Binding-site contacts:
Ligand atom N8 contacts residue LEU14 of chain 2.B at 3.7 Å.
Ligand atom C19 contacts residue VAL37 of chain 2.B at 3.1 Å (hydrophobic).
Ligand atom C5 contacts residue SER73 of chain 2.B at 3.4 Å.
Ligand atom O2 contacts residue SER16 of chain 2.B at 3.6 Å (h-bond).
Ligand atom C21 contacts residue TRP110 of chain 1.B at 3.4 Å (hydrophobic).
Ligand atom C7 contacts residue SER101 of chain 2.B at 3.6 Å.
Ligand atom N6 contacts residue SER102 of chain 2.B at 3.1 Å (h-bond).
Ligand atom S1 contacts residue THR77 of chain 2.B at 3.4 Å (h-bond).
Ligand atom C9 contacts residue THR40 of chain 2.B at 3.8 Å.
Ligand atom C2 contacts residue GLU74 of chain 2.B at 3.2 Å.
Ligand atom C4 contacts residue THR40 of chain 2.B at 3.6 Å.
Ligand atom C24 contacts residue TRP110 of chain 1.B at 3.8 Å (hydrophobic).
Ligand atom C6 contacts residue ALA39 of chain 2.B at 3.4 Å (hydrophobic).
Ligand atom C20 contacts residue THR35 of chain 2.B at 3.3 Å.
Ligand atom O1 contacts residue SER75 of chain 2.B at 3.8 Å.
Ligand atom N8 contacts residue ASN118 of chain 2.B at 3.0 Å (h-bond).
Ligand atom O2 contacts residue ASN12 of chain 2.B at 3.1 Å (h-bond).
Ligand atom O2 contacts residue TYR33 of chain 2.B at 2.7 Å (h-bond).
Ligand atom C24 contacts residue TRP97 of chain 2.B at 3.8 Å (hydrophobic).
Ligand atom C19 contacts residue TRP110 of chain 1.B at 3.5 Å (hydrophobic).
Ligand atom C1 contacts residue SER73 of chain 2.B at 3.7 Å.
Ligand atom C23 contacts residue TRP110 of chain 1.B at 3.6 Å (hydrophobic).
Ligand atom C10 contacts residue ALA39 of chain 2.B at 3.6 Å (hydrophobic).
Ligand atom N5 contacts residue THR40 of chain 2.B at 3.8 Å.
Ligand atom C23 contacts residue VAL37 of chain 2.B at 3.2 Å (hydrophobic).
Ligand atom C13 contacts residue THR40 of chain 2.B at 3.8 Å.
Ligand atom N9 contacts residue VAL37 of chain 2.B at 3.1 Å.
Ligand atom C6 contacts residue SER101 of chain 2.B at 3.6 Å.
Ligand atom C25 contacts residue TYR33 of chain 2.B at 3.5 Å (hydrophobic).
Ligand atom N5 contacts residue SER41 of chain 2.B at 3.5 Å (h-bond).
Ligand atom C19 contacts residue THR38 of chain 2.B at 3.6 Å.
Ligand atom C20 contacts residue VAL37 of chain 2.B at 3.1 Å (hydrophobic).
Ligand atom C22 contacts residue TRP97 of chain 2.B at 3.3 Å (hydrophobic).
Ligand atom S1 contacts residue TRP70 of chain 2.B at 3.6 Å.
Ligand atom O1 contacts residue SER73 of chain 2.B at 3.2 Å (h-bond).
Ligand atom C15 contacts residue ALA39 of chain 2.B at 3.6 Å (hydrophobic).
Ligand atom N7 contacts residue ALA39 of chain 2.B at 3.2 Å.
Ligand atom C1 contacts residue GLU74 of chain 2.B at 3.4 Å.
Ligand atom C16 contacts residue LEU99 of chain 2.B at 3.4 Å (hydrophobic).
Ligand atom N9 contacts residue THR35 of chain 2.B at 3.5 Å (h-bond).

This protein binds this small molecule.
Small molecule (SMILES): Cc1ccn2->[Fe](C#N)(C#N)(C#N)(C#N)<-n3ccc(CNC(=O)CCCC[C@@H]4SC[C@@H]5NC(=O)N[C@@H]54)cc3-c2c1

Sequence of chain 2.B:
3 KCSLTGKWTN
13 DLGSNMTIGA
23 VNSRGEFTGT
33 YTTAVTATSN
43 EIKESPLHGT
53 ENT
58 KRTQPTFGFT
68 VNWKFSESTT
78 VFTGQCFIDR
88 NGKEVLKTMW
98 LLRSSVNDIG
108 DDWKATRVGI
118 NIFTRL

Sequence of chain 1.B:
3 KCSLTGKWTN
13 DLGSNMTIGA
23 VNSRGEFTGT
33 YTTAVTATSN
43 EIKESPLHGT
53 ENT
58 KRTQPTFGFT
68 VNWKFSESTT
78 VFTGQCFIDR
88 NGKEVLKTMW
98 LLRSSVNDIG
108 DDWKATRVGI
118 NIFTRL